Binding-site contacts:
Ligand atom O4 contacts residue MPD1 of chain 3.M at 4.2 Å.
Ligand atom O5 contacts residue ASN67 of chain 1.B at 2.4 Å (h-bond).
Ligand atom C3 contacts residue ASN67 of chain 1.B at 3.8 Å.
Ligand atom O6 contacts residue MPD1 of chain 3.M at 3.8 Å.
Ligand atom C2 contacts residue TYR389 of chain 3.B at 4.2 Å (hydrophobic).
Ligand atom C2 contacts residue MPD1 of chain 3.M at 3.8 Å.
Ligand atom O5 contacts residue TYR389 of chain 3.B at 4.2 Å.
Ligand atom C5 contacts residue MPD1 of chain 3.M at 3.5 Å.
Ligand atom O3 contacts residue MPD1 of chain 3.M at 2.3 Å (h-bond).
Ligand atom N2 contacts residue ASN67 of chain 1.B at 2.9 Å (h-bond).
Ligand atom C7 contacts residue MPD1 of chain 3.M at 4.4 Å.
Ligand atom C7 contacts residue LEU360 of chain 1.B at 3.8 Å (hydrophobic).
Ligand atom C8 contacts residue LEU360 of chain 1.B at 3.5 Å (hydrophobic).
Ligand atom C6 contacts residue MPD1 of chain 3.M at 3.7 Å.
Ligand atom C2 contacts residue ASN67 of chain 1.B at 2.4 Å.
Ligand atom C4 contacts residue ASN67 of chain 1.B at 4.2 Å.
Ligand atom O7 contacts residue ASN67 of chain 1.B at 3.2 Å (h-bond).
Ligand atom C1 contacts residue ASN67 of chain 1.B at 1.4 Å.
Ligand atom C5 contacts residue ASN67 of chain 1.B at 3.6 Å.
Ligand atom C1 contacts residue TYR389 of chain 3.B at 4.0 Å (hydrophobic).
Ligand atom C1 contacts residue MPD1 of chain 3.M at 4.0 Å.
Ligand atom O5 contacts residue MPD1 of chain 3.M at 3.3 Å (h-bond).
Ligand atom C3 contacts residue MPD1 of chain 3.M at 3.3 Å.
Ligand atom O7 contacts residue TYR389 of chain 3.B at 3.4 Å.
Ligand atom C7 contacts residue ASN67 of chain 1.B at 3.3 Å.
Ligand atom C4 contacts residue MPD1 of chain 3.M at 3.6 Å.
Ligand atom N2 contacts residue LEU360 of chain 1.B at 3.7 Å.
Ligand atom C1 contacts residue LEU360 of chain 1.B at 4.4 Å (hydrophobic).
Ligand atom O7 contacts residue MPD1 of chain 3.M at 3.9 Å.

Sequence of chain 3.B:
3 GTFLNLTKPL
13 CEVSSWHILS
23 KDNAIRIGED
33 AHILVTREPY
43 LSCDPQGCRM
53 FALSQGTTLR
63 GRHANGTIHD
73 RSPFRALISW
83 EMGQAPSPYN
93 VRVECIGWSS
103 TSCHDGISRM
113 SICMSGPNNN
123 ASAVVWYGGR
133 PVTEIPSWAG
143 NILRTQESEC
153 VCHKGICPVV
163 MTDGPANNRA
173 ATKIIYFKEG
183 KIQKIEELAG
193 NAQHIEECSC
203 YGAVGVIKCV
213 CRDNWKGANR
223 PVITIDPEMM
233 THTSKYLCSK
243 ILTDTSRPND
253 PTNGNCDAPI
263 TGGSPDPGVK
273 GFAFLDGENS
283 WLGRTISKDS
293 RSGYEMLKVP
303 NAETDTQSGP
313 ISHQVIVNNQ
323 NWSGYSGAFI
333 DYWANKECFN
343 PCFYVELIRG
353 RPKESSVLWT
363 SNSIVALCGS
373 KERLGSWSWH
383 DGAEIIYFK

The protein below binds the small molecule below.
Small molecule (SMILES): CC(=O)N[C@H]1[C@H](O[C@H]2[C@H](O)[C@@H](NC(C)=O)CO[C@@H]2CO)O[C@H](CO)[C@@H](O[C@@H]2O[C@H](CO)[C@@H](O)[C@H](O)[C@@H]2O)[C@@H]1O

Sequence of chain 1.B:
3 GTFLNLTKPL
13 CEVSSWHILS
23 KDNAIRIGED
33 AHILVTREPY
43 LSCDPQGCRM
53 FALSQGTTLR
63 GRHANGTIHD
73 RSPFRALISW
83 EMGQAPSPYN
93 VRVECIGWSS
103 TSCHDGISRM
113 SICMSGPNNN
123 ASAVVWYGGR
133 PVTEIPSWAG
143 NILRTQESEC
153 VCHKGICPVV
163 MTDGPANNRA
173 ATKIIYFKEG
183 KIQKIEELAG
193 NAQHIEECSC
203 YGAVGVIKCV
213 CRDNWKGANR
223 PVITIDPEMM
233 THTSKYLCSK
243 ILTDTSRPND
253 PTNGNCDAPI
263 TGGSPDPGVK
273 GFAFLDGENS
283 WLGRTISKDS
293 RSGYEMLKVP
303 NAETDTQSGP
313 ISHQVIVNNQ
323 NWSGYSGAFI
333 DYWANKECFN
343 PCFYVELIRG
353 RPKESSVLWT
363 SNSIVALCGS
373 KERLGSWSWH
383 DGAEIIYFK